The small molecule below binds the protein below.
Small molecule (SMILES): O=C(O)[C@@](O)(COP(=O)(O)O)[C@H](O)[C@H](O)COP(=O)(O)O

Binding-site contacts:
Ligand atom O2P contacts residue THR69 of chain 1.K at 3.3 Å (h-bond).
Ligand atom O6 contacts residue ASP207 of chain 1.G at 3.1 Å (salt-bridge).
Ligand atom O4P contacts residue ARG298 of chain 1.G at 3.0 Å (salt-bridge).
Ligand atom O7 contacts residue GLU64 of chain 1.K at 3.4 Å (salt-bridge).
Ligand atom O2P contacts residue TRP70 of chain 1.K at 3.3 Å.
Ligand atom O2P contacts residue GLY384 of chain 1.G at 2.9 Å (h-bond).
Ligand atom O1P contacts residue THR69 of chain 1.K at 2.5 Å (h-bond).
Ligand atom O6 contacts residue ASN127 of chain 1.K at 3.0 Å (h-bond).
Ligand atom O3P contacts residue GLY406 of chain 1.G at 2.9 Å (h-bond).
Ligand atom C2 contacts residue MG1 of chain 1.GA at 2.9 Å.
Ligand atom C3 contacts residue MG1 of chain 1.GA at 3.1 Å.
Ligand atom O6 contacts residue LYS181 of chain 1.G at 2.8 Å (salt-bridge).
Ligand atom O2P contacts residue LYS337 of chain 1.G at 2.8 Å (salt-bridge).
Ligand atom O3 contacts residue HIS297 of chain 1.G at 3.0 Å (h-bond).
Ligand atom O6 contacts residue MG1 of chain 1.GA at 2.1 Å.
Ligand atom O3 contacts residue MG1 of chain 1.GA at 2.2 Å.
Ligand atom O3 contacts residue KCX205 of chain 1.G at 2.7 Å (h-bond).
Ligand atom O1 contacts residue LYS179 of chain 1.G at 3.2 Å (salt-bridge).
Ligand atom O5P contacts residue LEU338 of chain 1.G at 3.4 Å.
Ligand atom O6 contacts residue GLU208 of chain 1.G at 3.2 Å (salt-bridge).
Ligand atom O4 contacts residue GLY383 of chain 1.G at 3.2 Å.
Ligand atom O2P contacts residue GLY383 of chain 1.G at 3.4 Å.
Ligand atom C contacts residue MG1 of chain 1.GA at 2.8 Å.
Ligand atom O6P contacts residue HIS330 of chain 1.G at 2.7 Å (h-bond).
Ligand atom O3 contacts residue GLU208 of chain 1.G at 2.9 Å (salt-bridge).
Ligand atom C3 contacts residue KCX205 of chain 1.G at 3.1 Å.
Ligand atom O1P contacts residue LYS179 of chain 1.G at 3.3 Å.
Ligand atom O2 contacts residue LYS179 of chain 1.G at 2.9 Å (salt-bridge).
Ligand atom O2 contacts residue MG1 of chain 1.GA at 2.3 Å.
Ligand atom O1P contacts residue GLY407 of chain 1.G at 2.8 Å (h-bond).
Ligand atom P1 contacts residue THR69 of chain 1.K at 3.4 Å.
Ligand atom O6P contacts residue SER382 of chain 1.G at 3.4 Å (h-bond).
Ligand atom O2 contacts residue KCX205 of chain 1.G at 3.1 Å (h-bond).
Ligand atom O3 contacts residue ASN127 of chain 1.K at 3.4 Å (h-bond).
Ligand atom O4 contacts residue SER382 of chain 1.G at 2.9 Å (h-bond).
Ligand atom O2 contacts residue THR177 of chain 1.G at 2.9 Å (h-bond).
Ligand atom O5P contacts residue ARG298 of chain 1.G at 2.9 Å (salt-bridge).
Ligand atom C contacts residue ASN127 of chain 1.K at 3.3 Å.
Ligand atom O6 contacts residue LYS179 of chain 1.G at 3.2 Å (salt-bridge).
Ligand atom O7 contacts residue LYS337 of chain 1.G at 2.8 Å (salt-bridge).

Sequence of chain 1.K:
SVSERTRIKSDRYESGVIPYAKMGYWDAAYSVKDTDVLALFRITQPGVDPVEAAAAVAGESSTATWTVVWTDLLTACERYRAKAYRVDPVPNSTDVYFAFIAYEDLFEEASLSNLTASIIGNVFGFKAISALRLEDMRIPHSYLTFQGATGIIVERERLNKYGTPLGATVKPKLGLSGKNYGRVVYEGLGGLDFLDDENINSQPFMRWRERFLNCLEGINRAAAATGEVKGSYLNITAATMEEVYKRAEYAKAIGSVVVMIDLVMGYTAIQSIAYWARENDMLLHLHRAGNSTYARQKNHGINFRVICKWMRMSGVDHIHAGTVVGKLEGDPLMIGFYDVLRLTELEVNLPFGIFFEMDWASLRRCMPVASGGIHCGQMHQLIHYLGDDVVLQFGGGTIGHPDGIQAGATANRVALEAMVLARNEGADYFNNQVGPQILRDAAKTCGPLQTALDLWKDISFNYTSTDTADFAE

Sequence of chain 1.G:
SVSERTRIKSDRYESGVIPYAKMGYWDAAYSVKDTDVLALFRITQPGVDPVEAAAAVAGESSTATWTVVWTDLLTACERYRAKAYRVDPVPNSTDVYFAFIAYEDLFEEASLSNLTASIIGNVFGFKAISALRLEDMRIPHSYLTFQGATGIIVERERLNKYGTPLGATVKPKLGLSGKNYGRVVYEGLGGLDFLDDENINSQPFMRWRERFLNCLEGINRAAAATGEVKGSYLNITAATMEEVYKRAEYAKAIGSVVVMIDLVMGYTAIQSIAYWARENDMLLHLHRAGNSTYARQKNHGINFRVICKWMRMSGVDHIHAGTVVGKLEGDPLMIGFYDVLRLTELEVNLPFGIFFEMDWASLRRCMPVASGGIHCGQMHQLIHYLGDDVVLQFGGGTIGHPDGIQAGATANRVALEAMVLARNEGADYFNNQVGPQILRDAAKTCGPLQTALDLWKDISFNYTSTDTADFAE